Sequence of chain 1.A:
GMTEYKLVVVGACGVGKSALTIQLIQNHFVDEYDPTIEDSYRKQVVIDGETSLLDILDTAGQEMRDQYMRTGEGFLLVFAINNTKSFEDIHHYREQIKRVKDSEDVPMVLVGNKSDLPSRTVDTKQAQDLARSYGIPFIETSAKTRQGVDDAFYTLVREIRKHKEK

Binding-site contacts:
Ligand atom C09 contacts residue ASN87 of chain 1.A at 4.0 Å.
Ligand atom C06 contacts residue CYS13 of chain 1.A at 2.7 Å (hydrophobic).
Ligand atom C09 contacts residue CYS13 of chain 1.A at 3.6 Å (hydrophobic).
Ligand atom N04 contacts residue CYS13 of chain 1.A at 4.5 Å.
Ligand atom C10 contacts residue ASN87 of chain 1.A at 3.1 Å.
Ligand atom C09 contacts residue GLY14 of chain 1.A at 4.1 Å.
Ligand atom C07 contacts residue CYS13 of chain 1.A at 1.8 Å (hydrophobic).
Ligand atom C05 contacts residue CYS13 of chain 1.A at 4.1 Å (hydrophobic).
Ligand atom C11 contacts residue ASN87 of chain 1.A at 4.2 Å.
Ligand atom C07 contacts residue GLY14 of chain 1.A at 4.3 Å.
Ligand atom C06 contacts residue GLY14 of chain 1.A at 3.9 Å.

This protein binds this small molecule.
Small molecule (SMILES): CCC(=O)N1CC[C@@H](O)[C@H]1C(=O)Nc1ccc2cc(Br)ccc2c1